Binding-site contacts:
Ligand atom OAI contacts residue ARG453 of chain 1.C at 3.6 Å.
Ligand atom CBL contacts residue LEU542 of chain 1.A at 3.7 Å (hydrophobic).
Ligand atom OAF contacts residue PHE483 of chain 1.A at 3.6 Å.
Ligand atom CAZ contacts residue MET443 of chain 1.C at 3.9 Å (hydrophobic).
Ligand atom CAU contacts residue THR446 of chain 1.C at 3.7 Å.
Ligand atom CBT contacts residue PHE412 of chain 1.C at 3.9 Å (hydrophobic).
Ligand atom CBO contacts residue LEU411 of chain 1.C at 3.5 Å (hydrophobic).
Ligand atom OAG contacts residue TYR407 of chain 1.C at 3.0 Å (h-bond).
Ligand atom CBL contacts residue ILE541 of chain 1.A at 3.9 Å (hydrophobic).
Ligand atom OAH contacts residue TYR450 of chain 1.C at 3.5 Å.
Ligand atom CAP contacts residue LEU411 of chain 1.C at 3.2 Å (hydrophobic).
Ligand atom CBT contacts residue LEU411 of chain 1.C at 3.7 Å (hydrophobic).
Ligand atom CBJ contacts residue LEU473 of chain 1.C at 3.7 Å (hydrophobic).
Ligand atom CAV contacts residue LEU411 of chain 1.C at 3.9 Å (hydrophobic).
Ligand atom OAD contacts residue MET443 of chain 1.C at 3.5 Å.
Ligand atom CAK contacts residue LEU411 of chain 1.C at 3.8 Å (hydrophobic).
Ligand atom CBF contacts residue ALA442 of chain 1.C at 3.8 Å (hydrophobic).
Ligand atom OAG contacts residue LEU411 of chain 1.C at 3.5 Å.
Ligand atom CBR contacts residue ALA462 of chain 1.C at 3.8 Å (hydrophobic).
Ligand atom CBT contacts residue TYR450 of chain 1.C at 3.9 Å (hydrophobic).
Ligand atom OAE contacts residue ALA442 of chain 1.C at 3.8 Å.
Ligand atom CAM contacts residue LEU411 of chain 1.C at 3.8 Å (hydrophobic).
Ligand atom CAU contacts residue LEU542 of chain 1.A at 3.8 Å (hydrophobic).
Ligand atom OAE contacts residue PHE487 of chain 1.A at 3.7 Å.
Ligand atom CBJ contacts residue LEU542 of chain 1.A at 3.7 Å (hydrophobic).
Ligand atom OAE contacts residue MET443 of chain 1.C at 3.7 Å.
Ligand atom CBC contacts residue ILE469 of chain 1.C at 3.4 Å (hydrophobic).
Ligand atom CBA contacts residue PHE487 of chain 1.A at 3.9 Å (hydrophobic).
Ligand atom CBC contacts residue LEU542 of chain 1.A at 3.9 Å (hydrophobic).
Ligand atom CBM contacts residue THR446 of chain 1.C at 3.3 Å.
Ligand atom OAE contacts residue THR446 of chain 1.C at 3.0 Å (h-bond).
Ligand atom CAZ contacts residue THR446 of chain 1.C at 3.8 Å.
Ligand atom OAH contacts residue SER408 of chain 1.C at 3.0 Å.
Ligand atom CAN contacts residue MET443 of chain 1.C at 3.9 Å (hydrophobic).
Ligand atom OAI contacts residue SER408 of chain 1.C at 3.7 Å.
Ligand atom CAZ contacts residue PHE487 of chain 1.A at 3.9 Å (hydrophobic).
Ligand atom CBT contacts residue SER408 of chain 1.C at 3.5 Å.
Ligand atom CAL contacts residue TYR407 of chain 1.C at 3.8 Å (hydrophobic).
Ligand atom CBM contacts residue LEU449 of chain 1.C at 3.8 Å (hydrophobic).
Ligand atom CBT contacts residue ASN447 of chain 1.C at 3.1 Å.

This protein binds this small molecule.
Small molecule (SMILES): C=C(C)[C@]12C[C@@H](C)[C@@]34O[C@](Cc5ccccc5)(O[C@@H]1[C@@H]3C=C(COC(=O)Cc1ccc(O)c(OC)c1)C[C@]1(O)C(=O)C(C)=C[C@@H]41)O2

Sequence of chain 1.C:
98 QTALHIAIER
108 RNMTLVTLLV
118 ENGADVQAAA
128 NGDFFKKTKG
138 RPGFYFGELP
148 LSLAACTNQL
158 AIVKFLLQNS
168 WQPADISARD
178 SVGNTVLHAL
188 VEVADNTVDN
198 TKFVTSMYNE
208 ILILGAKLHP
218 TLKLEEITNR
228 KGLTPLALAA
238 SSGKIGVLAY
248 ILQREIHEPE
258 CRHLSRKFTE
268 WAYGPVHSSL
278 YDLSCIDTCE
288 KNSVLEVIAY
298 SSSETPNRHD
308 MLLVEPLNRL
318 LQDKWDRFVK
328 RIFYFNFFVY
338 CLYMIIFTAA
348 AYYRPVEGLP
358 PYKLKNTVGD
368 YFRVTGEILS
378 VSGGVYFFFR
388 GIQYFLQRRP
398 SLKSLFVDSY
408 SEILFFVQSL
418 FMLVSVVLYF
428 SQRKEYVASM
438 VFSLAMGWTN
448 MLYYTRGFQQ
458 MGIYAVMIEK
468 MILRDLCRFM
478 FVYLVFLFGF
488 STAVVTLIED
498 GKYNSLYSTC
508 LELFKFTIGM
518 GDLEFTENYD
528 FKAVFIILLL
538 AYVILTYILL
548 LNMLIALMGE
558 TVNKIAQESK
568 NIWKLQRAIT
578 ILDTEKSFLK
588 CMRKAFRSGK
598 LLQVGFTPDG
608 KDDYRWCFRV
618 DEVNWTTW

Sequence of chain 1.A:
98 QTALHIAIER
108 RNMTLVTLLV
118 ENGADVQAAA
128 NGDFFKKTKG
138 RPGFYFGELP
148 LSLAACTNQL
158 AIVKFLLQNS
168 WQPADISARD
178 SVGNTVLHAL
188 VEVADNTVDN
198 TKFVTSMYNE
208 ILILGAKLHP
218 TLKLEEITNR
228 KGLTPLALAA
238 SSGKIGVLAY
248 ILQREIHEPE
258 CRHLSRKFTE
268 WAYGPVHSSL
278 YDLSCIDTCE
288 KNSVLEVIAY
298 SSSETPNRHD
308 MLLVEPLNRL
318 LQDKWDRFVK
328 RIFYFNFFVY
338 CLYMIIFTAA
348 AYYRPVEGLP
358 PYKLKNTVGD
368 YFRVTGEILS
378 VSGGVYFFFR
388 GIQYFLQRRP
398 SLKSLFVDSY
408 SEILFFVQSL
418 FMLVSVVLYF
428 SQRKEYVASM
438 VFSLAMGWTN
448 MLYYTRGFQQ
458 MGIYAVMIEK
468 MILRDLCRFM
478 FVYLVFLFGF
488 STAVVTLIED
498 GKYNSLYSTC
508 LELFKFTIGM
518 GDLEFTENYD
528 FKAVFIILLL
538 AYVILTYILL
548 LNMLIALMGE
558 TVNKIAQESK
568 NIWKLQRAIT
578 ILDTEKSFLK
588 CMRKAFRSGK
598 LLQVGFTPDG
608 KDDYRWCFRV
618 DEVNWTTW